Binding-site contacts:
Ligand atom N7 contacts residue LYS55 of chain 1.E at 3.9 Å.
Ligand atom C20 contacts residue LEU32 of chain 1.E at 3.3 Å (hydrophobic).
Ligand atom C13 contacts residue LEU32 of chain 1.E at 3.5 Å (hydrophobic).
Ligand atom C21 contacts residue ASP104 of chain 1.E at 3.9 Å.
Ligand atom N16 contacts residue LEU32 of chain 1.E at 3.5 Å.
Ligand atom O26 contacts residue ASP169 of chain 1.E at 3.2 Å (salt-bridge).
Ligand atom C18 contacts residue LEU32 of chain 1.E at 3.6 Å (hydrophobic).
Ligand atom C6 contacts residue ASP169 of chain 1.E at 3.8 Å.
Ligand atom C11 contacts residue LEU103 of chain 1.E at 3.6 Å (hydrophobic).
Ligand atom C21 contacts residue LEU32 of chain 1.E at 3.4 Å (hydrophobic).
Ligand atom C9 contacts residue GLY35 of chain 1.E at 3.9 Å.
Ligand atom C19 contacts residue LEU32 of chain 1.E at 3.3 Å (hydrophobic).
Ligand atom C18 contacts residue LEU103 of chain 1.E at 3.4 Å (hydrophobic).
Ligand atom C10 contacts residue ALA53 of chain 1.E at 3.9 Å (hydrophobic).
Ligand atom C4 contacts residue THR168 of chain 1.E at 4.0 Å.
Ligand atom C19 contacts residue LEU155 of chain 1.E at 3.9 Å (hydrophobic).
Ligand atom N7 contacts residue ASP169 of chain 1.E at 3.0 Å (salt-bridge).
Ligand atom C12 contacts residue LEU155 of chain 1.E at 3.9 Å (hydrophobic).
Ligand atom C13 contacts residue LEU155 of chain 1.E at 3.5 Å (hydrophobic).
Ligand atom C17 contacts residue ASP104 of chain 1.E at 3.8 Å.
Ligand atom C10 contacts residue LEU103 of chain 1.E at 3.4 Å (hydrophobic).
Ligand atom C8 contacts residue GLY35 of chain 1.E at 3.0 Å.
Ligand atom O26 contacts residue THR168 of chain 1.E at 3.7 Å.
Ligand atom C19 contacts residue LEU103 of chain 1.E at 4.0 Å (hydrophobic).
Ligand atom C22 contacts residue ASP104 of chain 1.E at 3.5 Å.
Ligand atom C14 contacts residue LEU155 of chain 1.E at 3.9 Å (hydrophobic).
Ligand atom C8 contacts residue ASP169 of chain 1.E at 3.6 Å.
Ligand atom C25 contacts residue LEU32 of chain 1.E at 4.0 Å (hydrophobic).
Ligand atom C10 contacts residue GLU101 of chain 1.E at 3.4 Å.
Ligand atom C17 contacts residue LEU32 of chain 1.E at 3.6 Å (hydrophobic).
Ligand atom C3 contacts residue MET100 of chain 1.E at 3.9 Å (hydrophobic).
Ligand atom N16 contacts residue ASP104 of chain 1.E at 3.2 Å.
Ligand atom C11 contacts residue ALA53 of chain 1.E at 4.0 Å (hydrophobic).
Ligand atom C21 contacts residue LEU103 of chain 1.E at 3.7 Å (hydrophobic).
Ligand atom N15 contacts residue LEU103 of chain 1.E at 3.1 Å (h-bond).
Ligand atom N16 contacts residue LEU103 of chain 1.E at 3.1 Å (h-bond).
Ligand atom C6 contacts residue THR168 of chain 1.E at 3.9 Å.
Ligand atom C17 contacts residue LEU103 of chain 1.E at 3.0 Å (hydrophobic).
Ligand atom O26 contacts residue MET100 of chain 1.E at 3.8 Å.
Ligand atom C14 contacts residue LEU103 of chain 1.E at 3.9 Å (hydrophobic).

The protein below binds the small molecule below.
Small molecule (SMILES): O=C1NCCc2[nH]c(-c3ccnc(-c4cnc5ccccc5c4)c3)cc21

Sequence of chain 1.E:
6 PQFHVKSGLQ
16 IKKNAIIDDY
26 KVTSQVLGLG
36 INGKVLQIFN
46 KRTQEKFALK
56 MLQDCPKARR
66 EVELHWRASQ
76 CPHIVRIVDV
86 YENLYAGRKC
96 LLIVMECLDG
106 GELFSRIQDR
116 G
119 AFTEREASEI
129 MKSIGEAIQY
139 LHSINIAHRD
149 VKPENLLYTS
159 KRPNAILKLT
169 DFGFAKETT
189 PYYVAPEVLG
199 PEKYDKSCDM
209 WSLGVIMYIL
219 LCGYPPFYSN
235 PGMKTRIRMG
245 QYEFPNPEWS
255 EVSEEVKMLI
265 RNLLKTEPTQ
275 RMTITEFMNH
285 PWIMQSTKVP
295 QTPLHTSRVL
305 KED